Binding-site contacts:
Ligand atom O1 contacts residue CYS149 of chain 1.A at 3.9 Å.
Ligand atom O2 contacts residue ASP147 of chain 1.A at 2.5 Å (salt-bridge).
Ligand atom C3 contacts residue LEU222 of chain 1.A at 4.2 Å (hydrophobic).
Ligand atom C4 contacts residue LEU222 of chain 1.A at 3.4 Å (hydrophobic).
Ligand atom C5 contacts residue GLY252 of chain 1.A at 4.3 Å.
Ligand atom C8 contacts residue CYS149 of chain 1.A at 4.2 Å (hydrophobic).
Ligand atom C6 contacts residue GLY221 of chain 1.A at 4.2 Å.
Ligand atom C6 contacts residue GLY220 of chain 1.A at 4.5 Å.
Ligand atom C8 contacts residue TYR97 of chain 1.A at 4.3 Å (hydrophobic).
Ligand atom C8 contacts residue ASP147 of chain 1.A at 3.3 Å.
Ligand atom C7 contacts residue MET251 of chain 1.A at 3.9 Å (hydrophobic).
Ligand atom O2 contacts residue TYR97 of chain 1.A at 3.9 Å.
Ligand atom C7 contacts residue LEU222 of chain 1.A at 3.6 Å (hydrophobic).
Ligand atom C2 contacts residue TYR97 of chain 1.A at 3.5 Å (hydrophobic).
Ligand atom O1 contacts residue GLY221 of chain 1.A at 3.0 Å (h-bond).
Ligand atom C1 contacts residue TYR97 of chain 1.A at 4.0 Å (hydrophobic).
Ligand atom O1 contacts residue ASP147 of chain 1.A at 3.4 Å (salt-bridge).
Ligand atom O1 contacts residue GLY220 of chain 1.A at 3.6 Å.
Ligand atom C3 contacts residue TYR97 of chain 1.A at 3.7 Å (hydrophobic).
Ligand atom C8 contacts residue GLY220 of chain 1.A at 4.4 Å.
Ligand atom C2 contacts residue VAL224 of chain 1.A at 4.3 Å (hydrophobic).
Ligand atom N contacts residue GLY252 of chain 1.A at 4.4 Å.
Ligand atom C2 contacts residue GLY221 of chain 1.A at 4.0 Å.
Ligand atom C8 contacts residue GLN194 of chain 1.A at 3.9 Å.
Ligand atom N contacts residue VAL224 of chain 1.A at 3.9 Å.
Ligand atom C6 contacts residue MET251 of chain 1.A at 3.5 Å (hydrophobic).
Ligand atom C4 contacts residue MET251 of chain 1.A at 3.9 Å (hydrophobic).
Ligand atom O2 contacts residue MET251 of chain 1.A at 4.5 Å.
Ligand atom O2 contacts residue GLN194 of chain 1.A at 4.1 Å.
Ligand atom C7 contacts residue GLY252 of chain 1.A at 4.0 Å.
Ligand atom O1 contacts residue GLN194 of chain 1.A at 3.0 Å (h-bond).
Ligand atom C3 contacts residue VAL224 of chain 1.A at 3.9 Å (hydrophobic).
Ligand atom C8 contacts residue GLY221 of chain 1.A at 4.0 Å.
Ligand atom C1 contacts residue GLY221 of chain 1.A at 4.3 Å.
Ligand atom N contacts residue LEU222 of chain 1.A at 2.9 Å (h-bond).
Ligand atom C5 contacts residue MET251 of chain 1.A at 3.5 Å (hydrophobic).
Ligand atom N contacts residue ALA223 of chain 1.A at 2.7 Å (h-bond).
Ligand atom C7 contacts residue ALA223 of chain 1.A at 4.2 Å (hydrophobic).
Ligand atom C2 contacts residue CYS149 of chain 1.A at 3.6 Å (hydrophobic).
Ligand atom C4 contacts residue VAL224 of chain 1.A at 4.5 Å (hydrophobic).

A protein and the small-molecule ligand that binds it are described below.
Small molecule (SMILES): NCC1CCC(C(=O)O)CC1

Sequence of chain 1.A:
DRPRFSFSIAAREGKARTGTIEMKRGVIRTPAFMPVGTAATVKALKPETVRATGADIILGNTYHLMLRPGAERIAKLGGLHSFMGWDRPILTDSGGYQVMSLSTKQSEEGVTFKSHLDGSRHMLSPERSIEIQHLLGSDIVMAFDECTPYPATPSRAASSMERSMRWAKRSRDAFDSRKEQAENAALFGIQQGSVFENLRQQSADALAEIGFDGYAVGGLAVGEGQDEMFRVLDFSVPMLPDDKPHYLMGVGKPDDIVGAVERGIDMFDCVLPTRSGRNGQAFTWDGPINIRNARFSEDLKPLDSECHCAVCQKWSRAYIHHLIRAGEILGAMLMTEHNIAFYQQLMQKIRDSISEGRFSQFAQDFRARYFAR